Binding-site contacts:
Ligand atom O2 contacts residue GLU962 of chain 1.C at 4.5 Å.
Ligand atom C7 contacts residue ILE748 of chain 1.C at 3.8 Å (hydrophobic).
Ligand atom C8 contacts residue ILE748 of chain 1.C at 3.7 Å (hydrophobic).
Ligand atom C11 contacts residue GLN725 of chain 1.C at 3.5 Å.
Ligand atom C17 contacts residue GLN965 of chain 1.C at 4.3 Å.
Ligand atom C8 contacts residue ILE966 of chain 1.C at 3.7 Å (hydrophobic).
Ligand atom C6 contacts residue GLN965 of chain 1.C at 3.6 Å.
Ligand atom C13 contacts residue TYR726 of chain 1.C at 4.4 Å (hydrophobic).
Ligand atom C18 contacts residue GLN965 of chain 1.C at 4.3 Å.
Ligand atom O2 contacts residue ASP135 of chain 1.A at 4.4 Å.
Ligand atom C7 contacts residue GLN965 of chain 1.C at 3.9 Å.
Ligand atom C16 contacts residue ARG731 of chain 1.C at 4.5 Å.
Ligand atom O4 contacts residue GLN965 of chain 1.C at 4.1 Å.
Ligand atom C14 contacts residue ARG731 of chain 1.C at 4.4 Å.
Ligand atom C7 contacts residue ILE966 of chain 1.C at 3.4 Å (hydrophobic).
Ligand atom C10 contacts residue ILE748 of chain 1.C at 4.5 Å (hydrophobic).
Ligand atom C22 contacts residue ALA969 of chain 1.C at 3.3 Å (hydrophobic).
Ligand atom C23 contacts residue ALA969 of chain 1.C at 3.3 Å (hydrophobic).
Ligand atom O3 contacts residue GLN965 of chain 1.C at 3.4 Å (h-bond).
Ligand atom C10 contacts residue GLN725 of chain 1.C at 3.4 Å.
Ligand atom O3 contacts residue GLU962 of chain 1.C at 3.8 Å.
Ligand atom C24 contacts residue ALA969 of chain 1.C at 3.3 Å (hydrophobic).
Ligand atom C24 contacts residue ARG994 of chain 1.C at 4.2 Å.
Ligand atom C14 contacts residue GLU962 of chain 1.C at 4.1 Å.

This protein binds this small molecule.
Small molecule (SMILES): C[C@H](CCC(=O)NCCC[N+](C)(C)CC(O)CS(=O)(=O)O)[C@H]1CC[C@H]2[C@@H]3[C@H](O)C[C@@H]4C[C@H](O)CC[C@]4(C)[C@H]3C[C@H](O)[C@]12C

Sequence of chain 1.C:
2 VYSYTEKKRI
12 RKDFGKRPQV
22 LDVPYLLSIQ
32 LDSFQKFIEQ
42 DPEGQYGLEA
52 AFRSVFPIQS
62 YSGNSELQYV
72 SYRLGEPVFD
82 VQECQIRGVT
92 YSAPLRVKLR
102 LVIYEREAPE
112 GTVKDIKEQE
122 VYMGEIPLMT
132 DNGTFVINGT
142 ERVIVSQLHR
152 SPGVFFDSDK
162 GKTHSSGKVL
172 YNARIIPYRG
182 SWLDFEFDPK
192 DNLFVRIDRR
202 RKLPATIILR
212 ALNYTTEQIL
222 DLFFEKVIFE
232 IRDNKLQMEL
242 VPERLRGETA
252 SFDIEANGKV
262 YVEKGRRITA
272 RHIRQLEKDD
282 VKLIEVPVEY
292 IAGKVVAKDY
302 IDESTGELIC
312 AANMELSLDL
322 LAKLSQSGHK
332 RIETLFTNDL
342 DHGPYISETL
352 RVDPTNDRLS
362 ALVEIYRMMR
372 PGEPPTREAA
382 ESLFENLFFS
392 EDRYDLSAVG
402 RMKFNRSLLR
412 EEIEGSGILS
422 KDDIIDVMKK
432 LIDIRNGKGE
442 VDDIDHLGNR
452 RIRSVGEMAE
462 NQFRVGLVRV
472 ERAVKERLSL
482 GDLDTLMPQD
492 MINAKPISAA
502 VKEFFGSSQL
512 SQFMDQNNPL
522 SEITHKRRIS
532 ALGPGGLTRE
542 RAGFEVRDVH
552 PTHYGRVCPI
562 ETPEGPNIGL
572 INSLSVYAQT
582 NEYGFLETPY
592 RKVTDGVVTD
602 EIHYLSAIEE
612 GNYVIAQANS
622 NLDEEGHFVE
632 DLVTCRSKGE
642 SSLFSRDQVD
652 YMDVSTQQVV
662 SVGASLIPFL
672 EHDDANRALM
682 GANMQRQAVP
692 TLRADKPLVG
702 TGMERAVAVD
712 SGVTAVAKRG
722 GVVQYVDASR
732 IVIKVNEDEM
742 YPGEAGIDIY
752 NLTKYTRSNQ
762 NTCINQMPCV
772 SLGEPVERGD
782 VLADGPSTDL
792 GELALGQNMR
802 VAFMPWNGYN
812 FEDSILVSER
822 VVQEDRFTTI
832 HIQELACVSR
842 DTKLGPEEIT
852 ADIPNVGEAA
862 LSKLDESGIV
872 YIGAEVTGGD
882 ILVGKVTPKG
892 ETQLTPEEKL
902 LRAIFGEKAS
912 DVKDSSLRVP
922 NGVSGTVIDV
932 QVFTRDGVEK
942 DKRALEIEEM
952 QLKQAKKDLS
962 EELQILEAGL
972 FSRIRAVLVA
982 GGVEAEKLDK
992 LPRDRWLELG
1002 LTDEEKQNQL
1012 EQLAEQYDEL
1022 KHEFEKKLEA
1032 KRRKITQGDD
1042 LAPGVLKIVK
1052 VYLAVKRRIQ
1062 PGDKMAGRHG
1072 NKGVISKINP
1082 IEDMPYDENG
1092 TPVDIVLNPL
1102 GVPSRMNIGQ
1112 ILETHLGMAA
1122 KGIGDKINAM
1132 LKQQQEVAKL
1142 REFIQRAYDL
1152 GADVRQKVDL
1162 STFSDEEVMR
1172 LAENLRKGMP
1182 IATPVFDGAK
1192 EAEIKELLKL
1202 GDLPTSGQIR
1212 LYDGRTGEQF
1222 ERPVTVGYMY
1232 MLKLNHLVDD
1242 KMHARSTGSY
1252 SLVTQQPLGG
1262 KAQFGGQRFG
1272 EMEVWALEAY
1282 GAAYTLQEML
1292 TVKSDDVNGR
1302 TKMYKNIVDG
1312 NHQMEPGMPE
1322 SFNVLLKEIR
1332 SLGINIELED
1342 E

Sequence of chain 1.A:
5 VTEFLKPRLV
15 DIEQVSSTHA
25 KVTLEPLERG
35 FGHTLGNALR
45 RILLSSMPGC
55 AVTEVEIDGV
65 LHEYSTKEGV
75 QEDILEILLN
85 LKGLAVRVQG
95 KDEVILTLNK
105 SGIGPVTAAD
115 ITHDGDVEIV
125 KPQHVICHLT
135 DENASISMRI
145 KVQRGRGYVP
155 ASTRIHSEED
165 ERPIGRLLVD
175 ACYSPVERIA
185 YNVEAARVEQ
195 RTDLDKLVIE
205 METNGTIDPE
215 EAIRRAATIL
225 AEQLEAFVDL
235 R